Sequence of chain 1.B:
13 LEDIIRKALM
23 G

The small molecule below binds the protein below.
Small molecule (SMILES): COC[C@]1(OC)CC[C@H]2[C@@H]3CCC4=CC(=O)CCC4=C3[C@@H](c3ccc(/C=N/O)cc3)C[C@@]21C

Binding-site contacts:
Ligand atom C31 contacts residue LEU41 of chain 1.A at 3.5 Å (hydrophobic).
Ligand atom O32 contacts residue CYS214 of chain 1.A at 3.0 Å (h-bond).
Ligand atom C1 contacts residue LEU41 of chain 1.A at 3.8 Å (hydrophobic).
Ligand atom C1 contacts residue LEU38 of chain 1.A at 3.7 Å (hydrophobic).
Ligand atom O14 contacts residue GLN48 of chain 1.A at 2.6 Å (h-bond).
Ligand atom C15 contacts residue GLN48 of chain 1.A at 3.6 Å.
Ligand atom C25 contacts residue GLY45 of chain 1.A at 3.5 Å.
Ligand atom C31 contacts residue GLY45 of chain 1.A at 3.7 Å.
Ligand atom C1 contacts residue PHE117 of chain 1.A at 3.9 Å (hydrophobic).
Ligand atom C19 contacts residue LEU41 of chain 1.A at 3.7 Å (hydrophobic).
Ligand atom C27 contacts residue GLY45 of chain 1.A at 3.5 Å.
Ligand atom N28 contacts residue GLU46 of chain 1.A at 3.6 Å.
Ligand atom O29 contacts residue LEU49 of chain 1.A at 3.6 Å.
Ligand atom C30 contacts residue GLY45 of chain 1.A at 3.6 Å.
Ligand atom C31 contacts residue ASN42 of chain 1.A at 3.2 Å.
Ligand atom C12 contacts residue MET82 of chain 1.A at 3.7 Å (hydrophobic).
Ligand atom C33 contacts residue THR217 of chain 1.A at 3.8 Å.
Ligand atom C27 contacts residue GLU46 of chain 1.A at 3.7 Å.
Ligand atom C23 contacts residue GLY45 of chain 1.A at 3.8 Å.
Ligand atom O29 contacts residue LEU13 of chain 1.B at 3.2 Å.
Ligand atom C5 contacts residue LEU210 of chain 1.A at 3.7 Å (hydrophobic).
Ligand atom C22 contacts residue MET79 of chain 1.A at 3.9 Å (hydrophobic).
Ligand atom C24 contacts residue GLY45 of chain 1.A at 3.6 Å.
Ligand atom C25 contacts residue MET82 of chain 1.A at 3.6 Å (hydrophobic).
Ligand atom C13 contacts residue GLN48 of chain 1.A at 3.1 Å.
Ligand atom O14 contacts residue ARG89 of chain 1.A at 3.0 Å (salt-bridge).
Ligand atom O29 contacts residue GLU46 of chain 1.A at 3.7 Å.
Ligand atom C15 contacts residue LEU44 of chain 1.A at 3.8 Å (hydrophobic).
Ligand atom C15 contacts residue PHE101 of chain 1.A at 3.6 Å (hydrophobic).
Ligand atom C1 contacts residue LEU120 of chain 1.A at 3.5 Å (hydrophobic).
Ligand atom C26 contacts residue GLY45 of chain 1.A at 3.4 Å.
Ligand atom C24 contacts residue TRP78 of chain 1.A at 3.8 Å (hydrophobic).
Ligand atom C33 contacts residue CYS214 of chain 1.A at 3.4 Å (hydrophobic).
Ligand atom O2 contacts residue LEU120 of chain 1.A at 3.2 Å.
Ligand atom C9 contacts residue MET124 of chain 1.A at 3.6 Å (hydrophobic).
Ligand atom C24 contacts residue MET82 of chain 1.A at 3.9 Å (hydrophobic).
Ligand atom C23 contacts residue LEU41 of chain 1.A at 3.8 Å (hydrophobic).
Ligand atom C30 contacts residue ASN42 of chain 1.A at 3.7 Å.
Ligand atom C25 contacts residue TRP78 of chain 1.A at 3.4 Å (hydrophobic).
Ligand atom C5 contacts residue CYS214 of chain 1.A at 3.6 Å (hydrophobic).

Sequence of chain 1.A:
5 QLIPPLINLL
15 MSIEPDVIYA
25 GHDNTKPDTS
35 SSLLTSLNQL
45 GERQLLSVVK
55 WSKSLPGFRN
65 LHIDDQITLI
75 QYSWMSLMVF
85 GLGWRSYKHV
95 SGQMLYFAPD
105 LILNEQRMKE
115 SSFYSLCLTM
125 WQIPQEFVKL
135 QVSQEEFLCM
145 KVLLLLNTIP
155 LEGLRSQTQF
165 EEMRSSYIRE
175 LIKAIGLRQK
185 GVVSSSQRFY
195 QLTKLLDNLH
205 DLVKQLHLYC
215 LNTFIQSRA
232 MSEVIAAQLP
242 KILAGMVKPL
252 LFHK